Sequence of chain 2.B:
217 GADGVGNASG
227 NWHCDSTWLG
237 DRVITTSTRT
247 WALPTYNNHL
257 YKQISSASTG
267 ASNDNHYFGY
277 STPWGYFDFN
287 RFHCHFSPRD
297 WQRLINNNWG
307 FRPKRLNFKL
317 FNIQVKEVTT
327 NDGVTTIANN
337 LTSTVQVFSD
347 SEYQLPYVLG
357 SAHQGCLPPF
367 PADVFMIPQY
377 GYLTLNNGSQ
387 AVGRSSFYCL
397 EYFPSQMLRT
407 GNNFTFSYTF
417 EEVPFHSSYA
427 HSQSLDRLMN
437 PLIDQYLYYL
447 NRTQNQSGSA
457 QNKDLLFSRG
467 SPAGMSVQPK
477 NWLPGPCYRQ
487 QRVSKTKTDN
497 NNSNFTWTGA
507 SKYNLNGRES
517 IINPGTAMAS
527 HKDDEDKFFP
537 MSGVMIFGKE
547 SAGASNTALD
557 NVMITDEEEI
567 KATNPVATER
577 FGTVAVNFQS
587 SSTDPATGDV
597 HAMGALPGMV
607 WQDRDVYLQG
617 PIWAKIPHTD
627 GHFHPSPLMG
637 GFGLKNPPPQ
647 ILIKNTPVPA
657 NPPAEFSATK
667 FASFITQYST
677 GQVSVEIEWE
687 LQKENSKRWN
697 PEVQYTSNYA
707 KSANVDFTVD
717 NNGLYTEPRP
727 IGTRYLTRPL

A protein and the small-molecule ligand that binds it are described below.
Small molecule (SMILES): Nc1ncnc2[nH]cnc12

Binding-site contacts:
Ligand atom C8 contacts residue PRO631 of chain 2.B at 4.3 Å (hydrophobic).
Ligand atom C6 contacts residue GLY639 of chain 2.B at 3.4 Å.
Ligand atom N1 contacts residue PHE638 of chain 2.B at 3.8 Å.
Ligand atom N7 contacts residue HIS630 of chain 2.B at 3.8 Å.
Ligand atom N6 contacts residue SER632 of chain 2.B at 3.7 Å.
Ligand atom C4 contacts residue PRO631 of chain 2.B at 4.1 Å (hydrophobic).
Ligand atom C2 contacts residue VAL419 of chain 2.B at 4.5 Å (hydrophobic).
Ligand atom N7 contacts residue ASP609 of chain 2.B at 4.0 Å.
Ligand atom N6 contacts residue PRO633 of chain 2.B at 4.2 Å.
Ligand atom C2 contacts residue GLY639 of chain 2.B at 2.6 Å.
Ligand atom C6 contacts residue GLY637 of chain 2.B at 4.4 Å.
Ligand atom N1 contacts residue VAL419 of chain 2.B at 4.5 Å.
Ligand atom C6 contacts residue PRO631 of chain 2.B at 4.2 Å (hydrophobic).
Ligand atom C5 contacts residue PRO631 of chain 2.B at 4.2 Å (hydrophobic).
Ligand atom N3 contacts residue PRO631 of chain 2.B at 4.0 Å.
Ligand atom N6 contacts residue GLY637 of chain 2.B at 3.2 Å (h-bond).
Ligand atom C5 contacts residue SER632 of chain 2.B at 3.8 Å.
Ligand atom N3 contacts residue ILE622 of chain 2.B at 4.4 Å.
Ligand atom C2 contacts residue PRO631 of chain 2.B at 4.0 Å (hydrophobic).
Ligand atom C4 contacts residue SER632 of chain 2.B at 4.3 Å.
Ligand atom N6 contacts residue PHE638 of chain 2.B at 3.5 Å.
Ligand atom N1 contacts residue PRO631 of chain 2.B at 4.1 Å.
Ligand atom N9 contacts residue HIS630 of chain 2.B at 4.4 Å.
Ligand atom C2 contacts residue ILE622 of chain 2.B at 4.2 Å (hydrophobic).
Ligand atom C8 contacts residue SER632 of chain 2.B at 4.2 Å.
Ligand atom N6 contacts residue GLY639 of chain 2.B at 3.3 Å (h-bond).
Ligand atom C6 contacts residue PHE638 of chain 2.B at 4.2 Å (hydrophobic).
Ligand atom N9 contacts residue PRO631 of chain 2.B at 3.6 Å.
Ligand atom N3 contacts residue GLY639 of chain 2.B at 3.9 Å.
Ligand atom C8 contacts residue HIS630 of chain 2.B at 3.5 Å.
Ligand atom N7 contacts residue SER632 of chain 2.B at 3.4 Å.
Ligand atom N1 contacts residue GLY639 of chain 2.B at 2.8 Å (h-bond).
Ligand atom C6 contacts residue SER632 of chain 2.B at 4.0 Å.